A protein and the small-molecule ligand that binds it are described below.
Small molecule (SMILES): CC(=O)N[C@@H]1[C@@H](O)[C@H](O)[C@@H](CO)O[C@H]1O

Binding-site contacts:
Ligand atom C2 contacts residue ASN7 of chain 1.A at 2.5 Å.
Ligand atom C7 contacts residue SER8 of chain 1.A at 4.2 Å.
Ligand atom O5 contacts residue ASN7 of chain 1.A at 2.3 Å (h-bond).
Ligand atom N2 contacts residue SER8 of chain 1.A at 4.4 Å.
Ligand atom C8 contacts residue SER8 of chain 1.A at 3.8 Å.
Ligand atom O7 contacts residue ASN7 of chain 1.A at 3.7 Å.
Ligand atom C8 contacts residue SER9 of chain 1.A at 4.5 Å.
Ligand atom C8 contacts residue ASN7 of chain 1.A at 4.4 Å.
Ligand atom C3 contacts residue ASN7 of chain 1.A at 3.8 Å.
Ligand atom C4 contacts residue ASN7 of chain 1.A at 4.3 Å.
Ligand atom C5 contacts residue ASN7 of chain 1.A at 3.6 Å.
Ligand atom C1 contacts residue ASN7 of chain 1.A at 1.4 Å.
Ligand atom C7 contacts residue ASN7 of chain 1.A at 3.7 Å.
Ligand atom N2 contacts residue ASN7 of chain 1.A at 3.2 Å (h-bond).

Sequence of chain 1.A:
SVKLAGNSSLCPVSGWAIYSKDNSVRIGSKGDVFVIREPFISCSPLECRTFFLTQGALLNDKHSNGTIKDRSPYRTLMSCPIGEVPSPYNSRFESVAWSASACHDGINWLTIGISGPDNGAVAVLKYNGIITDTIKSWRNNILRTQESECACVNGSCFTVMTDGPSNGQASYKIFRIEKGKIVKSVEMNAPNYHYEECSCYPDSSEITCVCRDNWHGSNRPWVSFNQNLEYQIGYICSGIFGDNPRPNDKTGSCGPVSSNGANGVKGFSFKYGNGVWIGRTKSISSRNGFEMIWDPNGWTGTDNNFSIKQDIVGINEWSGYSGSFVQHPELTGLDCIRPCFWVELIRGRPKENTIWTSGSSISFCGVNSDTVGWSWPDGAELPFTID